A small-molecule ligand and the protein it binds are described below.
Small molecule (SMILES): CC(=O)N[C@H]1[C@H](O[C@H]2[C@H](O)[C@@H](NC(C)=O)CO[C@@H]2CO)O[C@H](CO)[C@@H](O[C@H]2O[C@H](CO)[C@@H](O)[C@H](O[C@H]3O[C@H](CO)[C@@H](O)[C@H](O)[C@@H]3O)[C@@H]2O)[C@@H]1O

Binding-site contacts:
Ligand atom C8 contacts residue ASN1134 of chain 1.A at 4.3 Å.
Ligand atom O5 contacts residue ASN1134 of chain 1.A at 2.4 Å (h-bond).
Ligand atom C2 contacts residue ASN1134 of chain 1.A at 2.4 Å.
Ligand atom C5 contacts residue ASN1134 of chain 1.A at 3.7 Å.
Ligand atom C3 contacts residue ASN1134 of chain 1.A at 3.8 Å.
Ligand atom C7 contacts residue ASN1134 of chain 1.A at 3.1 Å.
Ligand atom N2 contacts residue ASN1134 of chain 1.A at 2.9 Å (h-bond).
Ligand atom C4 contacts residue ASN1134 of chain 1.A at 4.2 Å.
Ligand atom O7 contacts residue ASN1134 of chain 1.A at 3.0 Å (h-bond).
Ligand atom C1 contacts residue ASN1134 of chain 1.A at 1.4 Å.

Sequence of chain 1.A:
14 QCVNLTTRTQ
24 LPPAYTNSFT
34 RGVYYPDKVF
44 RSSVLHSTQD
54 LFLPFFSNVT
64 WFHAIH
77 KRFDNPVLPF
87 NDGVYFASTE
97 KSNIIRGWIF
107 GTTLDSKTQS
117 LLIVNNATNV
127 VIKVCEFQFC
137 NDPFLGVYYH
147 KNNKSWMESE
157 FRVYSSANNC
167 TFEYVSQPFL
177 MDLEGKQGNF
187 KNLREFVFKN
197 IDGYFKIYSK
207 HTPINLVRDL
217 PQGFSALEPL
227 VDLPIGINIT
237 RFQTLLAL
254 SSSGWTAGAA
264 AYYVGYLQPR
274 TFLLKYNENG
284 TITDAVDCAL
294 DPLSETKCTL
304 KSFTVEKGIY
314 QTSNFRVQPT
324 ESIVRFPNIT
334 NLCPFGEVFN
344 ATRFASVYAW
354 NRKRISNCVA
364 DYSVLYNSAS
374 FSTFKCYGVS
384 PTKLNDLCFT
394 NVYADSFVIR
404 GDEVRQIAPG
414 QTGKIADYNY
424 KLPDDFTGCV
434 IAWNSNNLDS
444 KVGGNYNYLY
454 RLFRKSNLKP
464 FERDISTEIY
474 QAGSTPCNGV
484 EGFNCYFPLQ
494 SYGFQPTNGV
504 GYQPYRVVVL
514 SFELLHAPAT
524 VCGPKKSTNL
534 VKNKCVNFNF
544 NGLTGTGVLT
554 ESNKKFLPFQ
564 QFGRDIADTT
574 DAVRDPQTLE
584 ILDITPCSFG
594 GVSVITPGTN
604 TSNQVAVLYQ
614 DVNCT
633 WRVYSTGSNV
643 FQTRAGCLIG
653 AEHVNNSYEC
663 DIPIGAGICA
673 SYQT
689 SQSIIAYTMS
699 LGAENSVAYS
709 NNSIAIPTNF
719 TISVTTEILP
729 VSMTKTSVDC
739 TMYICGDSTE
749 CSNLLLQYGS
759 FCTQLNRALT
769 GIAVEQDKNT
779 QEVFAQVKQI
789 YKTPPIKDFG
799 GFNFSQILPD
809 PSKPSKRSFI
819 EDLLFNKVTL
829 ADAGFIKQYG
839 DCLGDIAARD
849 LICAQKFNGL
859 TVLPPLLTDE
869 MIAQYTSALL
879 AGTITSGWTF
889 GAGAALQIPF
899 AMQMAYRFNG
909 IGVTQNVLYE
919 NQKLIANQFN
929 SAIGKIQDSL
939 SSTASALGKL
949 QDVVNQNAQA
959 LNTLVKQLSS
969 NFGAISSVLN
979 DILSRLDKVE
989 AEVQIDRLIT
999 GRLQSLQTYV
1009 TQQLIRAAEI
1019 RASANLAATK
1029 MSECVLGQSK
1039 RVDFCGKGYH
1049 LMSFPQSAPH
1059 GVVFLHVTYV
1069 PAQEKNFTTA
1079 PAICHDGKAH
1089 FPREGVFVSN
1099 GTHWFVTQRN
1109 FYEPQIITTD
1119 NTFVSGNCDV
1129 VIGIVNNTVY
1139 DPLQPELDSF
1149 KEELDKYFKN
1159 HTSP